Sequence of chain 1.C:
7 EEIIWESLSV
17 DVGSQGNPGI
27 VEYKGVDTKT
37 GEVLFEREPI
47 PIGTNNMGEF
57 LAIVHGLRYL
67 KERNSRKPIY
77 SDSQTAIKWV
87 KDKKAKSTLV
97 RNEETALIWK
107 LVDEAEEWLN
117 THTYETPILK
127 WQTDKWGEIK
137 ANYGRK

Binding-site contacts:
Ligand atom N3 contacts residue G3 of chain 1.A at 2.9 Å (h-bond).
Ligand atom O4' contacts residue ASN51 of chain 1.C at 3.2 Å (h-bond).
Ligand atom N4 contacts residue G3 of chain 1.A at 2.9 Å (h-bond).
Ligand atom N3 contacts residue A4 of chain 1.A at 3.4 Å.
Ligand atom O3' contacts residue THR50 of chain 1.C at 3.3 Å.
Ligand atom C2 contacts residue G3 of chain 1.A at 3.2 Å.
Ligand atom O6 contacts residue C2 of chain 1.A at 3.0 Å (h-bond).
Ligand atom O4' contacts residue ASN23 of chain 1.C at 3.4 Å (h-bond).
Ligand atom N3 contacts residue ASN52 of chain 1.C at 3.0 Å (h-bond).
Ligand atom N2 contacts residue C5 of chain 1.A at 2.8 Å (h-bond).
Ligand atom OP1 contacts residue THR50 of chain 1.C at 2.8 Å (h-bond).
Ligand atom O6 contacts residue C5 of chain 1.A at 2.9 Å (h-bond).
Ligand atom O4' contacts residue GLN80 of chain 1.C at 3.4 Å (h-bond).
Ligand atom N2 contacts residue G3 of chain 1.A at 3.1 Å (h-bond).
Ligand atom O2 contacts residue G3 of chain 1.A at 2.8 Å (h-bond).
Ligand atom OP1 contacts residue TRP85 of chain 1.C at 2.8 Å (h-bond).
Ligand atom C4' contacts residue ASN23 of chain 1.C at 3.4 Å.
Ligand atom N3 contacts residue G3 of chain 1.A at 3.3 Å (h-bond).
Ligand atom N1 contacts residue G3 of chain 1.A at 3.4 Å.
Ligand atom N1 contacts residue C5 of chain 1.A at 2.9 Å (h-bond).
Ligand atom OP2 contacts residue THR94 of chain 1.C at 2.6 Å (h-bond).
Ligand atom O5' contacts residue ASN52 of chain 1.C at 3.0 Å (h-bond).
Ligand atom C4 contacts residue G3 of chain 1.A at 3.3 Å.
Ligand atom N3 contacts residue A4 of chain 1.A at 2.8 Å (h-bond).
Ligand atom O4 contacts residue A6 of chain 1.A at 3.0 Å (h-bond).
Ligand atom O2 contacts residue ASN23 of chain 1.C at 2.8 Å (h-bond).
Ligand atom OP1 contacts residue LYS84 of chain 1.C at 3.4 Å.
Ligand atom C1' contacts residue ASN51 of chain 1.C at 3.4 Å.
Ligand atom C4' contacts residue GLN80 of chain 1.C at 3.4 Å.
Ligand atom N3 contacts residue ASN51 of chain 1.C at 3.3 Å (h-bond).
Ligand atom N2 contacts residue C2 of chain 1.A at 3.1 Å (h-bond).
Ligand atom O4' contacts residue ASN23 of chain 1.C at 3.1 Å (h-bond).
Ligand atom C4' contacts residue ASN52 of chain 1.C at 3.4 Å.
Ligand atom O4 contacts residue A4 of chain 1.A at 3.0 Å (h-bond).
Ligand atom N1 contacts residue C2 of chain 1.A at 3.0 Å (h-bond).
Ligand atom N3 contacts residue A6 of chain 1.A at 2.9 Å (h-bond).
Ligand atom O4' contacts residue ASN52 of chain 1.C at 2.9 Å (h-bond).
Ligand atom C2 contacts residue A6 of chain 1.A at 3.3 Å.
Ligand atom OP1 contacts residue SER93 of chain 1.C at 2.7 Å (h-bond).
Ligand atom N2 contacts residue ASN52 of chain 1.C at 3.3 Å (h-bond).

A protein and the small-molecule ligand that binds it are described below.
Small molecule (SMILES): Cc1cn([C@H]2C[C@H](O[P](=O)(O)OC[C@H]3O[C@@H](n4cnc5c(=O)nc(N)[nH]c54)C[C@@H]3O[P](=O)(O)OC[C@H]3O[C@@H](n4cc(C)c(=O)[nH]c4=O)C[C@@H]3O[P](=O)(O)OC[C@H]3O[C@@H](n4ccc(N)nc4=O)C[C@@H]3O[P](=O)(O)OC[C@H]3O[C@@H](n4cnc5c(=O)nc(N)[nH]c54)C[C@@H]3O)[C@@H](CO[P](=O)(O)O[C@H]3C[C@H](n4cnc5c(N)ncnc54)O[C@@H]3CO)O2)c(=O)[nH]c1=O